Binding-site contacts:
Ligand atom C5 contacts residue SER89 of chain 2.Q at 4.3 Å.
Ligand atom N2 contacts residue ASN87 of chain 2.Q at 2.9 Å (h-bond).
Ligand atom O6 contacts residue LEU151 of chain 2.Q at 3.4 Å.
Ligand atom C4 contacts residue ASN87 of chain 2.Q at 4.2 Å.
Ligand atom O5 contacts residue SER79 of chain 2.Q at 4.4 Å.
Ligand atom O5 contacts residue ASN87 of chain 2.Q at 2.3 Å (h-bond).
Ligand atom C5 contacts residue ASN87 of chain 2.Q at 3.7 Å.
Ligand atom O7 contacts residue ASN87 of chain 2.Q at 3.9 Å.
Ligand atom C4 contacts residue LEU151 of chain 2.Q at 4.4 Å (hydrophobic).
Ligand atom C1 contacts residue SER89 of chain 2.Q at 4.5 Å.
Ligand atom C5 contacts residue LEU151 of chain 2.Q at 4.1 Å (hydrophobic).
Ligand atom C3 contacts residue ASN87 of chain 2.Q at 3.7 Å.
Ligand atom C1 contacts residue ASN87 of chain 2.Q at 1.4 Å.
Ligand atom C6 contacts residue LEU151 of chain 2.Q at 3.8 Å (hydrophobic).
Ligand atom C7 contacts residue ASN87 of chain 2.Q at 3.6 Å.
Ligand atom O7 contacts residue ASP85 of chain 2.Q at 4.3 Å.
Ligand atom C2 contacts residue ASN87 of chain 2.Q at 2.4 Å.
Ligand atom O5 contacts residue SER89 of chain 2.Q at 4.1 Å.
Ligand atom O4 contacts residue LEU151 of chain 2.Q at 3.7 Å.

A protein and the small-molecule ligand that binds it are described below.
Small molecule (SMILES): CC(=O)N[C@@H]1[C@@H](O)[C@H](O)[C@@H](CO)O[C@H]1O

Sequence of chain 2.Q:
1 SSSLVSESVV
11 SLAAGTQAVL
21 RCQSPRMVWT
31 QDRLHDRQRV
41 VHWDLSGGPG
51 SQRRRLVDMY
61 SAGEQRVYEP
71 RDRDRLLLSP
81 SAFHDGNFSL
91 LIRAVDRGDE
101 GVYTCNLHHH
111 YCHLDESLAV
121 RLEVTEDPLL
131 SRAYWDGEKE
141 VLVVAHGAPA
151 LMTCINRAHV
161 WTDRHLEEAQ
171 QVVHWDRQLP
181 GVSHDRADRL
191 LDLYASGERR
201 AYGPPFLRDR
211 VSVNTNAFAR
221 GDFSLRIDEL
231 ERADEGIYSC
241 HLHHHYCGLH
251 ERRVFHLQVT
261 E